Binding-site contacts:
Ligand atom O1 contacts residue PHE97 of chain 1.A at 3.6 Å.
Ligand atom C7 contacts residue LEU218 of chain 1.A at 3.9 Å (hydrophobic).
Ligand atom C16 contacts residue MET161 of chain 1.A at 3.9 Å (hydrophobic).
Ligand atom O contacts residue NAD1 of chain 1.E at 2.7 Å (h-bond).
Ligand atom C16 contacts residue GLY96 of chain 1.A at 4.1 Å.
Ligand atom C12 contacts residue GLY96 of chain 1.A at 3.6 Å.
Ligand atom C contacts residue NAD1 of chain 1.E at 3.5 Å.
Ligand atom O1 contacts residue MET98 of chain 1.A at 3.1 Å (h-bond).
Ligand atom C contacts residue TYR158 of chain 1.A at 3.5 Å (hydrophobic).
Ligand atom C14 contacts residue PHE97 of chain 1.A at 4.1 Å (hydrophobic).
Ligand atom C6 contacts residue TYR158 of chain 1.A at 4.1 Å (hydrophobic).
Ligand atom C1 contacts residue NAD1 of chain 1.E at 3.4 Å.
Ligand atom N contacts residue NAD1 of chain 1.E at 3.8 Å.
Ligand atom C10 contacts residue NAD1 of chain 1.E at 3.5 Å.
Ligand atom C5 contacts residue PHE149 of chain 1.A at 3.5 Å (hydrophobic).
Ligand atom C19 contacts residue MET98 of chain 1.A at 3.9 Å (hydrophobic).
Ligand atom C2 contacts residue NAD1 of chain 1.E at 3.7 Å.
Ligand atom C16 contacts residue PHE97 of chain 1.A at 4.1 Å (hydrophobic).
Ligand atom C13 contacts residue GLY96 of chain 1.A at 3.8 Å.
Ligand atom N1 contacts residue NAD1 of chain 1.E at 3.9 Å.
Ligand atom C10 contacts residue TYR158 of chain 1.A at 3.8 Å (hydrophobic).
Ligand atom C28 contacts residue LEU197 of chain 1.A at 3.3 Å (hydrophobic).
Ligand atom N3 contacts residue NAD1 of chain 1.E at 3.8 Å.
Ligand atom C12 contacts residue NAD1 of chain 1.E at 3.7 Å.
Ligand atom C11 contacts residue NAD1 of chain 1.E at 3.4 Å.
Ligand atom C2 contacts residue TYR158 of chain 1.A at 4.0 Å (hydrophobic).
Ligand atom C14 contacts residue GLY96 of chain 1.A at 3.5 Å.
Ligand atom N2 contacts residue NAD1 of chain 1.E at 3.2 Å (h-bond).
Ligand atom C1 contacts residue TYR158 of chain 1.A at 3.7 Å (hydrophobic).
Ligand atom N contacts residue MET103 of chain 1.A at 3.9 Å.
Ligand atom C21 contacts residue MET98 of chain 1.A at 4.0 Å (hydrophobic).
Ligand atom C6 contacts residue PHE149 of chain 1.A at 3.8 Å (hydrophobic).
Ligand atom C7 contacts residue PRO156 of chain 1.A at 4.0 Å (hydrophobic).
Ligand atom C contacts residue PHE149 of chain 1.A at 3.5 Å (hydrophobic).
Ligand atom C3 contacts residue NAD1 of chain 1.E at 3.4 Å.
Ligand atom O contacts residue TYR158 of chain 1.A at 2.7 Å (h-bond).
Ligand atom C7 contacts residue TYR158 of chain 1.A at 3.9 Å (hydrophobic).
Ligand atom C6 contacts residue LEU218 of chain 1.A at 3.6 Å (hydrophobic).
Ligand atom C6 contacts residue MET155 of chain 1.A at 4.0 Å (hydrophobic).
Ligand atom C13 contacts residue NAD1 of chain 1.E at 3.6 Å.

Sequence of chain 1.A:
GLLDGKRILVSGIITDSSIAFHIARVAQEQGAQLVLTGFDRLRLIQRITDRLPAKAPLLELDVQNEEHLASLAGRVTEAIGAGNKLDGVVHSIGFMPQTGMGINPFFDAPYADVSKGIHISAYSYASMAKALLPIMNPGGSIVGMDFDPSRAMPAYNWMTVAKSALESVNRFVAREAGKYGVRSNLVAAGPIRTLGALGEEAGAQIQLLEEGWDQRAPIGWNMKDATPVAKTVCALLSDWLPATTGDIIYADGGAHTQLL

The small molecule below binds the protein below.
Small molecule (SMILES): CNC(=O)CN(Cc1ccc(F)cc1)C(=O)CC1CCC(NC(=O)c2nnn(Cc3ccccc3)c2C)CC1